Sequence of chain 1.B:
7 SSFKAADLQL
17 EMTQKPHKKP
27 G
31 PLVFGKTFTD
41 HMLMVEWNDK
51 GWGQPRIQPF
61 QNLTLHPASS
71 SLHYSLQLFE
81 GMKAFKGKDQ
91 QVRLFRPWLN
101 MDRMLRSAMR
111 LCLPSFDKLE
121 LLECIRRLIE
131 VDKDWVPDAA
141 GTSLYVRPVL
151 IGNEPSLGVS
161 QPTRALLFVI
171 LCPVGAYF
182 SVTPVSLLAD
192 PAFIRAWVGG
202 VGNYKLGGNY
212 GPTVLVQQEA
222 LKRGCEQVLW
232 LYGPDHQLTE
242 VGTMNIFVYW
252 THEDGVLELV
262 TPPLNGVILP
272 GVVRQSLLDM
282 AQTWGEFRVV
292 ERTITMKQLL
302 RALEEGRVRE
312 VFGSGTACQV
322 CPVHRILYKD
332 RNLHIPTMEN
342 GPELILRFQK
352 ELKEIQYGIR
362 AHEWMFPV

The small molecule below binds the protein below.
Small molecule (SMILES): CCCc1cc(=O)n2nc(NCc3ccc(Br)cc3)nc2[nH]1

Sequence of chain 1.A:
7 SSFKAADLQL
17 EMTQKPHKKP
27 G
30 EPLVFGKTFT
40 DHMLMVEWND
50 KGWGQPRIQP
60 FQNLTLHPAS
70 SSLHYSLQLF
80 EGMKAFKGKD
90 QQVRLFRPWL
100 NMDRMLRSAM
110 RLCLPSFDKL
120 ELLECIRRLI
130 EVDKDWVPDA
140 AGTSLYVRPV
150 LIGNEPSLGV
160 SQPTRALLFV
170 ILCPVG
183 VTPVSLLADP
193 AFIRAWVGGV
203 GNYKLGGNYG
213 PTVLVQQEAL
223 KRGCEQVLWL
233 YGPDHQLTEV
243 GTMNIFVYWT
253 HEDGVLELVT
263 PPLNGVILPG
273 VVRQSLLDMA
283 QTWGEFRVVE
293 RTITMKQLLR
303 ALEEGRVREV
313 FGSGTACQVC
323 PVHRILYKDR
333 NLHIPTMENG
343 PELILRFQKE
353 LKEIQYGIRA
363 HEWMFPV

Binding-site contacts:
Ligand atom N8 contacts residue EDO1 of chain 1.E at 3.3 Å (h-bond).
Ligand atom BR1 contacts residue VAL186 of chain 1.A at 3.4 Å.
Ligand atom C16 contacts residue MET245 of chain 1.A at 3.4 Å (hydrophobic).
Ligand atom N22 contacts residue ALA318 of chain 1.A at 3.6 Å.
Ligand atom BR1 contacts residue VAL324 of chain 1.A at 3.6 Å.
Ligand atom C18 contacts residue VAL186 of chain 1.A at 3.8 Å (hydrophobic).
Ligand atom C14 contacts residue VAL242 of chain 1.A at 3.8 Å (hydrophobic).
Ligand atom C10 contacts residue THR244 of chain 1.A at 3.5 Å.
Ligand atom N20 contacts residue ALA318 of chain 1.A at 3.8 Å.
Ligand atom C2 contacts residue ARG147 of chain 1.A at 3.6 Å.
Ligand atom C21 contacts residue ALA318 of chain 1.A at 3.8 Å (hydrophobic).
Ligand atom C6 contacts residue EDO1 of chain 1.E at 3.7 Å.
Ligand atom C15 contacts residue VAL242 of chain 1.A at 3.4 Å (hydrophobic).
Ligand atom C10 contacts residue EDO1 of chain 1.E at 3.5 Å.
Ligand atom C18 contacts residue CYS322 of chain 1.A at 3.5 Å (hydrophobic).
Ligand atom N9 contacts residue EDO1 of chain 1.E at 2.8 Å (h-bond).
Ligand atom C21 contacts residue THR244 of chain 1.A at 3.0 Å.
Ligand atom BR1 contacts residue CYS322 of chain 1.A at 3.8 Å.
Ligand atom C14 contacts residue MET245 of chain 1.A at 3.3 Å (hydrophobic).
Ligand atom N22 contacts residue THR244 of chain 1.A at 3.4 Å (h-bond).
Ligand atom O7 contacts residue VAL159 of chain 1.B at 3.1 Å (h-bond).
Ligand atom C2 contacts residue TYR145 of chain 1.A at 3.6 Å (hydrophobic).
Ligand atom C3 contacts residue TYR145 of chain 1.A at 3.4 Å (hydrophobic).
Ligand atom C13 contacts residue GLN228 of chain 1.A at 3.4 Å.
Ligand atom C3 contacts residue ARG147 of chain 1.A at 3.4 Å.
Ligand atom C13 contacts residue MET245 of chain 1.A at 3.6 Å (hydrophobic).
Ligand atom BR1 contacts residue VAL242 of chain 1.A at 3.8 Å.
Ligand atom C12 contacts residue GLN228 of chain 1.A at 3.2 Å.
Ligand atom C5 contacts residue LEU157 of chain 1.B at 3.7 Å (hydrophobic).
Ligand atom C15 contacts residue MET245 of chain 1.A at 3.2 Å (hydrophobic).
Ligand atom C14 contacts residue GLN228 of chain 1.A at 3.4 Å.
Ligand atom C18 contacts residue MET245 of chain 1.A at 3.7 Å (hydrophobic).
Ligand atom C19 contacts residue MET245 of chain 1.A at 3.8 Å (hydrophobic).
Ligand atom C1 contacts residue PHE79 of chain 1.A at 3.7 Å (hydrophobic).
Ligand atom N20 contacts residue THR244 of chain 1.A at 3.1 Å (h-bond).
Ligand atom N8 contacts residue THR244 of chain 1.A at 3.3 Å (h-bond).
Ligand atom N9 contacts residue THR244 of chain 1.A at 3.6 Å.
Ligand atom C15 contacts residue GLN228 of chain 1.A at 3.8 Å.
Ligand atom N11 contacts residue CYS319 of chain 1.A at 3.5 Å (h-bond).
Ligand atom O7 contacts residue EDO1 of chain 1.E at 3.6 Å (h-bond).